This small molecule binds to this protein.
Small molecule (SMILES): CC(=O)N[C@H]1[C@H](O[C@H]2[C@H](O)[C@@H](NC(C)=O)CO[C@@H]2CO[C@@H]2O[C@@H](C)[C@@H](O)[C@@H](O)[C@@H]2O)O[C@H](CO)[C@@H](O[C@@H]2O[C@H](CO[C@H]3O[C@H](CO)[C@@H](O)[C@H](O)[C@@H]3O)[C@@H](O)[C@H](O[C@H]3O[C@H](CO)[C@@H](O)[C@H](O)[C@@H]3O)[C@@H]2O)[C@@H]1O

Sequence of chain 1.A:
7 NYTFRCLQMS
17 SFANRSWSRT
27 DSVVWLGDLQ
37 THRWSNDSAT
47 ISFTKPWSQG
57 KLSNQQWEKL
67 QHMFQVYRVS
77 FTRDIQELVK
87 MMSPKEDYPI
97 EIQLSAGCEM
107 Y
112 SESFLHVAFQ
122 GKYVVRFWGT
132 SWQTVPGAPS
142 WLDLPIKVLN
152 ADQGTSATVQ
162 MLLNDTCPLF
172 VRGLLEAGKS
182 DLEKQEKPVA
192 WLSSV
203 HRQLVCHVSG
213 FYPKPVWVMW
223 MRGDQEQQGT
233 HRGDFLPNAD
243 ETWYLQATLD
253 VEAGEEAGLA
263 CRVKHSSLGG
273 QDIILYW

Binding-site contacts:
Ligand atom C7 contacts residue GLY130 of chain 1.A at 3.7 Å.
Ligand atom O4 contacts residue SER114 of chain 1.A at 2.9 Å (h-bond).
Ligand atom C5 contacts residue GLY130 of chain 1.A at 3.8 Å.
Ligand atom C4 contacts residue GLY130 of chain 1.A at 4.0 Å.
Ligand atom N2 contacts residue ASN165 of chain 1.A at 2.9 Å (h-bond).
Ligand atom C2 contacts residue ASN165 of chain 1.A at 2.4 Å.
Ligand atom C3 contacts residue GLN161 of chain 1.A at 3.7 Å.
Ligand atom C1 contacts residue ASN165 of chain 1.A at 1.4 Å.
Ligand atom C5 contacts residue ASN165 of chain 1.A at 3.5 Å.
Ligand atom C4 contacts residue ASN165 of chain 1.A at 3.8 Å.
Ligand atom C5 contacts residue GLY130 of chain 1.A at 3.9 Å.
Ligand atom C1 contacts residue GLY130 of chain 1.A at 4.0 Å.
Ligand atom O7 contacts residue ASN165 of chain 1.A at 2.9 Å (h-bond).
Ligand atom C6 contacts residue GLY130 of chain 1.A at 3.5 Å.
Ligand atom O3 contacts residue SER114 of chain 1.A at 3.1 Å (h-bond).
Ligand atom O4 contacts residue TRP129 of chain 1.A at 3.9 Å.
Ligand atom C5 contacts residue ASN165 of chain 1.A at 3.6 Å.
Ligand atom O2 contacts residue TRP129 of chain 1.A at 3.8 Å.
Ligand atom C6 contacts residue PHE128 of chain 1.A at 3.9 Å (hydrophobic).
Ligand atom O3 contacts residue GLU113 of chain 1.A at 3.8 Å.
Ligand atom C3 contacts residue ASN165 of chain 1.A at 3.8 Å.
Ligand atom O4 contacts residue GLY130 of chain 1.A at 3.3 Å.
Ligand atom O5 contacts residue ASN165 of chain 1.A at 2.4 Å (h-bond).
Ligand atom C6 contacts residue ASN165 of chain 1.A at 3.7 Å.
Ligand atom C6 contacts residue LEU164 of chain 1.A at 4.0 Å (hydrophobic).
Ligand atom C8 contacts residue TRP129 of chain 1.A at 3.4 Å (hydrophobic).
Ligand atom C3 contacts residue GLY130 of chain 1.A at 3.7 Å.
Ligand atom C7 contacts residue GLN161 of chain 1.A at 3.7 Å.
Ligand atom C2 contacts residue GLN161 of chain 1.A at 3.8 Å.
Ligand atom O7 contacts residue GLY130 of chain 1.A at 3.4 Å.
Ligand atom C7 contacts residue ASN165 of chain 1.A at 3.1 Å.
Ligand atom O5 contacts residue GLY130 of chain 1.A at 3.0 Å (h-bond).
Ligand atom C2 contacts residue TRP129 of chain 1.A at 3.7 Å (hydrophobic).
Ligand atom C8 contacts residue GLN161 of chain 1.A at 3.6 Å.
Ligand atom O5 contacts residue THR131 of chain 1.A at 3.6 Å.
Ligand atom C3 contacts residue THR131 of chain 1.A at 3.9 Å.
Ligand atom O3 contacts residue THR131 of chain 1.A at 3.6 Å.
Ligand atom O3 contacts residue GLN161 of chain 1.A at 3.7 Å.
Ligand atom N2 contacts residue GLN161 of chain 1.A at 2.9 Å (h-bond).
Ligand atom C4 contacts residue SER114 of chain 1.A at 3.8 Å.